Sequence of chain 1.A:
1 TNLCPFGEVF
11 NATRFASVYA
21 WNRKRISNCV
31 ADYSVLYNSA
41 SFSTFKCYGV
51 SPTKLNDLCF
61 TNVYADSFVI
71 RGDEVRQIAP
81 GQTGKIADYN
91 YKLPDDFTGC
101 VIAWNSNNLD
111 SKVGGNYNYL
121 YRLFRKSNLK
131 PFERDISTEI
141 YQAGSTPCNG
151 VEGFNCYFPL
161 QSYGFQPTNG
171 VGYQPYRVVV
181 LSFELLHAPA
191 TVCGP

The small molecule below binds the protein below.
Small molecule (SMILES): CC(=O)N[C@@H]1[C@@H](O)[C@H](O)[C@@H](CO)O[C@H]1O

Binding-site contacts:
Ligand atom O4 contacts residue ASN38 of chain 1.A at 3.5 Å (h-bond).
Ligand atom C6 contacts residue ASN38 of chain 1.A at 4.1 Å.
Ligand atom C4 contacts residue ASN38 of chain 1.A at 4.1 Å.
Ligand atom O5 contacts residue ASN11 of chain 1.A at 2.4 Å (h-bond).
Ligand atom C1 contacts residue ASN11 of chain 1.A at 1.4 Å.
Ligand atom C7 contacts residue ASN11 of chain 1.A at 3.5 Å.
Ligand atom O6 contacts residue ASN38 of chain 1.A at 3.1 Å (h-bond).
Ligand atom N2 contacts residue ASN11 of chain 1.A at 2.9 Å (h-bond).
Ligand atom O6 contacts residue VAL35 of chain 1.A at 3.9 Å.
Ligand atom C2 contacts residue ASN11 of chain 1.A at 2.5 Å.
Ligand atom O7 contacts residue ASN11 of chain 1.A at 3.8 Å.
Ligand atom C5 contacts residue ASN11 of chain 1.A at 3.7 Å.
Ligand atom C3 contacts residue ASN11 of chain 1.A at 3.8 Å.
Ligand atom C4 contacts residue ASN11 of chain 1.A at 4.3 Å.
Ligand atom C6 contacts residue VAL35 of chain 1.A at 3.6 Å (hydrophobic).